Sequence of chain 1.C:
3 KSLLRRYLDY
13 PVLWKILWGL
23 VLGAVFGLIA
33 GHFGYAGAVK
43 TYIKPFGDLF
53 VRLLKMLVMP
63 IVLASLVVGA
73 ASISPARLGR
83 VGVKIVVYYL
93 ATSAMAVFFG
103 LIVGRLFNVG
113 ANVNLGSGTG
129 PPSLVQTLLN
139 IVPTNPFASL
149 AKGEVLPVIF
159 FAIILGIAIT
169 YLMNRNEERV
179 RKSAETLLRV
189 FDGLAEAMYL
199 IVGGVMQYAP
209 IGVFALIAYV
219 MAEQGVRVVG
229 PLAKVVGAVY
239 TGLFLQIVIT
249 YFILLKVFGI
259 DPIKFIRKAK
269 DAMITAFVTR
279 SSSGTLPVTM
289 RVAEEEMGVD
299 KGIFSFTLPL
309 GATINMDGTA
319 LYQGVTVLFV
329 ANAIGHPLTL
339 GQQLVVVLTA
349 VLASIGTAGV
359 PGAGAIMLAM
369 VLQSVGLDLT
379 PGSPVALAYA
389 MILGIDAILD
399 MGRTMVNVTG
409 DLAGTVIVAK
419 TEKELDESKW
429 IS

The small molecule below binds the protein below.
Small molecule (SMILES): N[C@H](CC(=O)O)C(=O)O

Binding-site contacts:
Ligand atom CA contacts residue THR402 of chain 1.C at 3.8 Å.
Ligand atom CG contacts residue GLY362 of chain 1.C at 3.3 Å.
Ligand atom O contacts residue VAL358 of chain 1.C at 3.4 Å (h-bond).
Ligand atom CB contacts residue THR317 of chain 1.C at 3.6 Å.
Ligand atom N contacts residue ASP398 of chain 1.C at 2.5 Å (salt-bridge).
Ligand atom CA contacts residue VAL358 of chain 1.C at 3.1 Å (hydrophobic).
Ligand atom N contacts residue THR402 of chain 1.C at 2.6 Å (h-bond).
Ligand atom OD2 contacts residue GLY360 of chain 1.C at 3.3 Å (h-bond).
Ligand atom OXT contacts residue THR402 of chain 1.C at 3.3 Å.
Ligand atom O contacts residue THR402 of chain 1.C at 3.9 Å.
Ligand atom CG contacts residue ARG401 of chain 1.C at 3.4 Å.
Ligand atom O contacts residue ARG278 of chain 1.C at 3.9 Å.
Ligand atom N contacts residue ARG278 of chain 1.C at 3.1 Å (salt-bridge).
Ligand atom C contacts residue MET314 of chain 1.C at 3.5 Å (hydrophobic).
Ligand atom CA contacts residue ASP398 of chain 1.C at 3.8 Å.
Ligand atom OD2 contacts residue ARG401 of chain 1.C at 3.0 Å (salt-bridge).
Ligand atom C contacts residue THR402 of chain 1.C at 3.6 Å.
Ligand atom OD1 contacts residue THR317 of chain 1.C at 2.2 Å (h-bond).
Ligand atom CB contacts residue VAL358 of chain 1.C at 3.6 Å (hydrophobic).
Ligand atom CA contacts residue ARG278 of chain 1.C at 3.6 Å.
Ligand atom CG contacts residue ASP398 of chain 1.C at 3.6 Å.
Ligand atom C contacts residue SER280 of chain 1.C at 3.8 Å.
Ligand atom OD2 contacts residue GLY362 of chain 1.C at 3.1 Å (h-bond).
Ligand atom OD1 contacts residue ARG401 of chain 1.C at 3.0 Å (salt-bridge).
Ligand atom CG contacts residue THR317 of chain 1.C at 3.3 Å.
Ligand atom OD2 contacts residue ALA361 of chain 1.C at 3.5 Å (h-bond).
Ligand atom OD1 contacts residue GLY362 of chain 1.C at 3.5 Å.
Ligand atom C contacts residue ASN405 of chain 1.C at 3.8 Å.
Ligand atom OD2 contacts residue ASP398 of chain 1.C at 3.0 Å (salt-bridge).
Ligand atom O contacts residue SER280 of chain 1.C at 3.0 Å (h-bond).
Ligand atom OXT contacts residue MET314 of chain 1.C at 3.2 Å.
Ligand atom CB contacts residue ALA356 of chain 1.C at 3.8 Å (hydrophobic).
Ligand atom CB contacts residue THR355 of chain 1.C at 3.8 Å.
Ligand atom O contacts residue MET314 of chain 1.C at 3.5 Å.
Ligand atom OXT contacts residue ASN405 of chain 1.C at 2.7 Å (h-bond).
Ligand atom N contacts residue VAL358 of chain 1.C at 3.8 Å.
Ligand atom O contacts residue SER279 of chain 1.C at 3.7 Å.
Ligand atom O contacts residue GLY357 of chain 1.C at 2.9 Å.
Ligand atom C contacts residue GLY357 of chain 1.C at 3.9 Å.
Ligand atom OXT contacts residue SER280 of chain 1.C at 3.5 Å (h-bond).